The protein below binds the small molecule below.
Small molecule (SMILES): CC(=O)N[C@H]1[C@H](O[C@H]2[C@H](O)[C@@H](NC(C)=O)CO[C@@H]2CO)O[C@H](CO)[C@@H](O)[C@@H]1O

Sequence of chain 1.A:
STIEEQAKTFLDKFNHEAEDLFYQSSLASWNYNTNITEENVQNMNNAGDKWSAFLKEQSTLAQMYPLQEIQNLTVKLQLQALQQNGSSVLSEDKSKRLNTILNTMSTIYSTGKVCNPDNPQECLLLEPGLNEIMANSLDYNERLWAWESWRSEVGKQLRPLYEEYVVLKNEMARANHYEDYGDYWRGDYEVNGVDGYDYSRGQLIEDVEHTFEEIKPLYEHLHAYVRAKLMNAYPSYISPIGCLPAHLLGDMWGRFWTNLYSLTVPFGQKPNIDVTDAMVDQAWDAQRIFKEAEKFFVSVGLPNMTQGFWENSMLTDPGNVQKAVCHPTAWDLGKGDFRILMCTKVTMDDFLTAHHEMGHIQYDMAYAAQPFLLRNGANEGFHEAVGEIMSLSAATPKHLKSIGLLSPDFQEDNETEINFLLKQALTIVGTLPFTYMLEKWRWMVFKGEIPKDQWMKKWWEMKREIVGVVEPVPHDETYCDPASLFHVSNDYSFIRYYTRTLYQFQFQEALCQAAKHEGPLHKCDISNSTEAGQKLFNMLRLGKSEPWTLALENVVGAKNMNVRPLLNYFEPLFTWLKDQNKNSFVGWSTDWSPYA

Binding-site contacts:
Ligand atom C2 contacts residue ASN414 of chain 1.A at 2.5 Å.
Ligand atom C3 contacts residue ASN414 of chain 1.A at 3.8 Å.
Ligand atom C7 contacts residue ASN414 of chain 1.A at 3.2 Å.
Ligand atom O5 contacts residue ASN414 of chain 1.A at 2.3 Å (h-bond).
Ligand atom C5 contacts residue ASN414 of chain 1.A at 3.6 Å.
Ligand atom N2 contacts residue ASN414 of chain 1.A at 3.0 Å (h-bond).
Ligand atom C1 contacts residue ASN414 of chain 1.A at 1.4 Å.
Ligand atom C8 contacts residue ASN414 of chain 1.A at 4.4 Å.
Ligand atom C8 contacts residue TRP576 of chain 1.A at 3.4 Å (hydrophobic).
Ligand atom O7 contacts residue ASN414 of chain 1.A at 3.0 Å (h-bond).
Ligand atom C4 contacts residue ASN414 of chain 1.A at 4.2 Å.
Ligand atom C8 contacts residue PHE267 of chain 1.A at 3.7 Å (hydrophobic).